A small-molecule ligand and the protein it binds are described below.
Small molecule (SMILES): CC(=O)N[C@H]1[C@H](O[C@H]2[C@H](O)[C@@H](NC(C)=O)CO[C@@H]2CO)O[C@H](CO)[C@@H](O)[C@@H]1O

Sequence of chain 2.D:
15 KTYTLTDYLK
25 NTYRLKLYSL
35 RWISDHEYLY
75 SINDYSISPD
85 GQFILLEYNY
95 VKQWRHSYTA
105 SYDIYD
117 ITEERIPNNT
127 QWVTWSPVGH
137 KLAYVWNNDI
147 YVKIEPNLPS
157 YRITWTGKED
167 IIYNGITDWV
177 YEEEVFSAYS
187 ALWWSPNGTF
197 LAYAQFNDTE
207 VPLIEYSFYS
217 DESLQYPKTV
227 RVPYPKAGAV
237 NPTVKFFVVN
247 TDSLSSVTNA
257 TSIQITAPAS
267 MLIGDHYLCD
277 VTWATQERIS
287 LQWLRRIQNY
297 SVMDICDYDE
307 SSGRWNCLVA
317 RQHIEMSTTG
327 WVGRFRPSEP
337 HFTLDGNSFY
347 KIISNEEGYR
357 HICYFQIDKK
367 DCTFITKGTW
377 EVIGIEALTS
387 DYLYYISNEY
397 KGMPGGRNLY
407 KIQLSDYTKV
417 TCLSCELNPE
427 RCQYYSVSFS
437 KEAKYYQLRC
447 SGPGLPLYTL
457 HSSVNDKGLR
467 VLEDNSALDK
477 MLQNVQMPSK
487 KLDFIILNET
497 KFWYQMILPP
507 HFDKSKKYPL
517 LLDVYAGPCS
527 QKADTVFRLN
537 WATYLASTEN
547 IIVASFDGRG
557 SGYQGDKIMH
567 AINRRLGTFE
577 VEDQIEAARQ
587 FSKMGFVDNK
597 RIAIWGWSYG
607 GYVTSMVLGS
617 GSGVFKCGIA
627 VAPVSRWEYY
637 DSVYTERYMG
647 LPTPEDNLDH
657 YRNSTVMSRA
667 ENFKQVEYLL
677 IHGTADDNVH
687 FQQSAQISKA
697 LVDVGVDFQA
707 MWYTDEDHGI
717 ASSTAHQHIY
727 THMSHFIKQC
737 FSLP

Binding-site contacts:
Ligand atom C2 contacts residue ASN255 of chain 2.D at 2.5 Å.
Ligand atom C1 contacts residue ASN255 of chain 2.D at 1.4 Å.
Ligand atom C2 contacts residue TRP161 of chain 2.D at 4.5 Å (hydrophobic).
Ligand atom C3 contacts residue ASN255 of chain 2.D at 3.8 Å.
Ligand atom C5 contacts residue ASN255 of chain 2.D at 3.7 Å.
Ligand atom O5 contacts residue TRP161 of chain 2.D at 4.2 Å.
Ligand atom N2 contacts residue ASN255 of chain 2.D at 2.9 Å (h-bond).
Ligand atom C5 contacts residue TRP161 of chain 2.D at 4.1 Å (hydrophobic).
Ligand atom N2 contacts residue TRP161 of chain 2.D at 4.2 Å.
Ligand atom C7 contacts residue ASN255 of chain 2.D at 4.1 Å.
Ligand atom O5 contacts residue ASN255 of chain 2.D at 2.4 Å (h-bond).
Ligand atom C3 contacts residue TRP161 of chain 2.D at 4.3 Å (hydrophobic).
Ligand atom C8 contacts residue TRP161 of chain 2.D at 3.9 Å (hydrophobic).
Ligand atom C1 contacts residue TRP161 of chain 2.D at 3.9 Å (hydrophobic).
Ligand atom C4 contacts residue ASN255 of chain 2.D at 4.2 Å.